Sequence of chain 60.E:
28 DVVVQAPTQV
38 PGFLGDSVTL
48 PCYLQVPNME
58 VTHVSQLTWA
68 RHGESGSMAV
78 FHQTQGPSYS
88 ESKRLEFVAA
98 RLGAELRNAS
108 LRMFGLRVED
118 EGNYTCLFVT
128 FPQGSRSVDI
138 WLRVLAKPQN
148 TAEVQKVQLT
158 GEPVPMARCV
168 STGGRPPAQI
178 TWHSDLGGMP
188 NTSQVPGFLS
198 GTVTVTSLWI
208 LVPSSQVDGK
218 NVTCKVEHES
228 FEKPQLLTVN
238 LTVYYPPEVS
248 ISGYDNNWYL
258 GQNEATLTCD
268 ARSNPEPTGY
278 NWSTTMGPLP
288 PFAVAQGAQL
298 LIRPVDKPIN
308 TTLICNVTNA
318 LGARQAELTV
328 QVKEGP

A protein and the small-molecule ligand that binds it are described below.
Small molecule (SMILES): CC(=O)N[C@H]1[C@H](O[C@H]2[C@H](O)[C@@H](NC(C)=O)CO[C@@H]2CO)O[C@H](CO)[C@@H](O)[C@@H]1O

Binding-site contacts:
Ligand atom C1 contacts residue ASN188 of chain 60.E at 1.4 Å.
Ligand atom C3 contacts residue ASN188 of chain 60.E at 3.9 Å.
Ligand atom O6 contacts residue ASN188 of chain 60.E at 4.5 Å.
Ligand atom C7 contacts residue ASN188 of chain 60.E at 3.9 Å.
Ligand atom C4 contacts residue ASN188 of chain 60.E at 4.2 Å.
Ligand atom O5 contacts residue ASN188 of chain 60.E at 2.3 Å (h-bond).
Ligand atom C2 contacts residue ASN188 of chain 60.E at 2.6 Å.
Ligand atom O7 contacts residue ASN188 of chain 60.E at 4.2 Å.
Ligand atom C5 contacts residue ASN188 of chain 60.E at 3.6 Å.
Ligand atom N2 contacts residue ASN188 of chain 60.E at 3.1 Å (h-bond).